A small-molecule ligand and the protein it binds are described below.
Small molecule (SMILES): CC(=O)N[C@H]1[C@H](O[C@H]2[C@H](O)[C@@H](NC(C)=O)CO[C@@H]2CO)O[C@H](CO)[C@@H](O[C@@H]2O[C@H](CO)[C@@H](O)[C@H](O)[C@@H]2O)[C@@H]1O

Sequence of chain 1.A:
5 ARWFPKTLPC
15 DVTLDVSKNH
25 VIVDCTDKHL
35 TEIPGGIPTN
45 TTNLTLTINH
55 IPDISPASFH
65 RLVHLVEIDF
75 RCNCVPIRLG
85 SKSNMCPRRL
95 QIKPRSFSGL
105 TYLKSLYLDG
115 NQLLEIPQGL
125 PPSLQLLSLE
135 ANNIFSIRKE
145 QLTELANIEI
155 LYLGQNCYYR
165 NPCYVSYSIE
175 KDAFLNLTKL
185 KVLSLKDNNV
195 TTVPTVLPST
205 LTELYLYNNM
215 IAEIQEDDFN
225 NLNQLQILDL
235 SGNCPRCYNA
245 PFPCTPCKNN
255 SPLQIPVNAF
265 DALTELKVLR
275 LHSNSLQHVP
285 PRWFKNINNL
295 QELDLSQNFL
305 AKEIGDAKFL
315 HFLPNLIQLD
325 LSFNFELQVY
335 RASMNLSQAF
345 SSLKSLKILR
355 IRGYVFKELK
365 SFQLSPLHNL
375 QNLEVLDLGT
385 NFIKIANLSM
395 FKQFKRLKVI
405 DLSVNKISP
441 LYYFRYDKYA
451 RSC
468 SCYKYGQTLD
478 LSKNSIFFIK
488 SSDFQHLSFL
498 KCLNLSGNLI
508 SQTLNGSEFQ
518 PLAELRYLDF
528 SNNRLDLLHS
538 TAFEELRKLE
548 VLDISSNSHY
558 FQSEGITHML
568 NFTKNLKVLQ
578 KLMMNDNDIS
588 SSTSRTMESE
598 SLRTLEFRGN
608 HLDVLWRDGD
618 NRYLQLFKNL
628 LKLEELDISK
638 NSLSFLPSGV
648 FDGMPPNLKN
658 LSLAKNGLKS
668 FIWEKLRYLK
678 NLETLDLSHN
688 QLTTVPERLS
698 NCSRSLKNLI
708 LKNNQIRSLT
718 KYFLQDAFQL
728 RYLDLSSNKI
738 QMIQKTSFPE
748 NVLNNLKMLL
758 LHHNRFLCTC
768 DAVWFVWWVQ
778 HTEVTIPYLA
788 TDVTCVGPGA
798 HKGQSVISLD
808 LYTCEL

Binding-site contacts:
Ligand atom C7 contacts residue ASN193 of chain 1.A at 3.9 Å.
Ligand atom O5 contacts residue VAL169 of chain 1.A at 3.3 Å.
Ligand atom N2 contacts residue CYS161 of chain 1.A at 4.2 Å.
Ligand atom C8 contacts residue TYR163 of chain 1.A at 4.0 Å (hydrophobic).
Ligand atom C2 contacts residue TYR168 of chain 1.A at 4.1 Å (hydrophobic).
Ligand atom O7 contacts residue CYS161 of chain 1.A at 3.3 Å (h-bond).
Ligand atom C8 contacts residue TYR162 of chain 1.A at 3.6 Å (hydrophobic).
Ligand atom C1 contacts residue VAL169 of chain 1.A at 3.6 Å (hydrophobic).
Ligand atom C4 contacts residue VAL169 of chain 1.A at 4.2 Å (hydrophobic).
Ligand atom C6 contacts residue SER170 of chain 1.A at 3.8 Å.
Ligand atom C7 contacts residue PRO166 of chain 1.A at 4.2 Å (hydrophobic).
Ligand atom N2 contacts residue ASN193 of chain 1.A at 2.9 Å (h-bond).
Ligand atom C6 contacts residue TYR168 of chain 1.A at 4.1 Å (hydrophobic).
Ligand atom O5 contacts residue MET214 of chain 1.A at 3.8 Å.
Ligand atom C5 contacts residue ASN193 of chain 1.A at 3.6 Å.
Ligand atom O5 contacts residue TYR168 of chain 1.A at 3.5 Å (h-bond).
Ligand atom C3 contacts residue ASN193 of chain 1.A at 3.8 Å.
Ligand atom C5 contacts residue TYR168 of chain 1.A at 3.8 Å (hydrophobic).
Ligand atom C7 contacts residue TYR168 of chain 1.A at 4.1 Å (hydrophobic).
Ligand atom C4 contacts residue ASN193 of chain 1.A at 4.2 Å.
Ligand atom C1 contacts residue ASN193 of chain 1.A at 1.4 Å.
Ligand atom O7 contacts residue TYR168 of chain 1.A at 2.9 Å (h-bond).
Ligand atom C7 contacts residue CYS161 of chain 1.A at 3.8 Å (hydrophobic).
Ligand atom C1 contacts residue MET214 of chain 1.A at 3.9 Å (hydrophobic).
Ligand atom O7 contacts residue CYS167 of chain 1.A at 3.2 Å (h-bond).
Ligand atom O6 contacts residue SER170 of chain 1.A at 2.7 Å (h-bond).
Ligand atom C1 contacts residue TYR168 of chain 1.A at 3.8 Å (hydrophobic).
Ligand atom C7 contacts residue CYS167 of chain 1.A at 4.2 Å (hydrophobic).
Ligand atom O3 contacts residue TYR168 of chain 1.A at 3.6 Å.
Ligand atom C8 contacts residue PRO166 of chain 1.A at 3.9 Å (hydrophobic).
Ligand atom C3 contacts residue TYR168 of chain 1.A at 4.2 Å (hydrophobic).
Ligand atom C2 contacts residue VAL169 of chain 1.A at 3.8 Å (hydrophobic).
Ligand atom O6 contacts residue MET214 of chain 1.A at 3.8 Å.
Ligand atom C2 contacts residue ASN193 of chain 1.A at 2.5 Å.
Ligand atom O5 contacts residue ASN193 of chain 1.A at 2.3 Å (h-bond).
Ligand atom O7 contacts residue PRO166 of chain 1.A at 3.6 Å.
Ligand atom C4 contacts residue TYR168 of chain 1.A at 3.6 Å (hydrophobic).
Ligand atom O6 contacts residue TYR168 of chain 1.A at 4.1 Å.
Ligand atom O5 contacts residue SER170 of chain 1.A at 3.4 Å (h-bond).
Ligand atom O4 contacts residue TYR168 of chain 1.A at 4.2 Å.